A small-molecule ligand and the protein it binds are described below.
Small molecule (SMILES): OC[C@H]1O[C@H](OC[C@H]2O[C@@H]3O[C@H]4[C@H](O)[C@@H](O)[C@@H](O[C@H]5[C@H](O)[C@@H](O)[C@@H](O[C@H]6[C@H](O)[C@@H](O)[C@@H](O[C@H]7[C@H](O)[C@@H](O)[C@@H](O[C@H]8[C@H](O)[C@@H](O)[C@@H](O[C@H]9[C@H](O)[C@@H](O)[C@@H](O[C@H]2[C@H](O)[C@H]3O)O[C@@H]9CO)O[C@@H]8CO)O[C@@H]7CO)O[C@@H]6CO)O[C@@H]5CO)O[C@@H]4CO)[C@H](O)[C@@H](O)[C@@H]1O

Sequence of chain 1.C:
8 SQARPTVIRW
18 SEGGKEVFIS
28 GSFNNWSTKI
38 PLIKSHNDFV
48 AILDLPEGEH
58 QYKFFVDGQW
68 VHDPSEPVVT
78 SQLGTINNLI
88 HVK

Binding-site contacts:
Ligand atom C6 contacts residue TRP33 of chain 1.C at 3.3 Å (hydrophobic).
Ligand atom C2 contacts residue TRP33 of chain 1.C at 3.6 Å (hydrophobic).
Ligand atom C3 contacts residue GLN79 of chain 1.C at 4.0 Å.
Ligand atom C5 contacts residue TRP67 of chain 1.C at 3.8 Å (hydrophobic).
Ligand atom C1 contacts residue TRP33 of chain 1.C at 3.5 Å (hydrophobic).
Ligand atom C2 contacts residue TRP67 of chain 1.C at 3.9 Å (hydrophobic).
Ligand atom O4 contacts residue THR82 of chain 1.C at 4.0 Å.
Ligand atom O3 contacts residue TRP67 of chain 1.C at 3.7 Å.
Ligand atom O2 contacts residue LYS60 of chain 1.C at 3.5 Å.
Ligand atom C5 contacts residue TRP33 of chain 1.C at 3.9 Å (hydrophobic).
Ligand atom C6 contacts residue SER27 of chain 1.C at 3.5 Å.
Ligand atom O3 contacts residue ASN84 of chain 1.C at 2.8 Å (h-bond).
Ligand atom O4 contacts residue LYS36 of chain 1.C at 3.1 Å (salt-bridge).
Ligand atom O6 contacts residue SER27 of chain 1.C at 4.0 Å.
Ligand atom O3 contacts residue SER78 of chain 1.C at 3.2 Å.
Ligand atom O3 contacts residue TRP33 of chain 1.C at 3.8 Å.
Ligand atom O3 contacts residue GLN79 of chain 1.C at 3.5 Å.
Ligand atom O2 contacts residue THR82 of chain 1.C at 2.8 Å (h-bond).
Ligand atom C4 contacts residue TRP67 of chain 1.C at 3.9 Å (hydrophobic).
Ligand atom O3 contacts residue LEU80 of chain 1.C at 3.9 Å.
Ligand atom O2 contacts residue GLN79 of chain 1.C at 3.4 Å.
Ligand atom C2 contacts residue THR82 of chain 1.C at 3.6 Å.
Ligand atom O5 contacts residue TRP67 of chain 1.C at 3.8 Å.
Ligand atom O5 contacts residue TRP33 of chain 1.C at 3.4 Å (h-bond).
Ligand atom O2 contacts residue TRP33 of chain 1.C at 3.6 Å (h-bond).
Ligand atom C4 contacts residue TRP33 of chain 1.C at 3.8 Å (hydrophobic).
Ligand atom C5 contacts residue LEU80 of chain 1.C at 3.9 Å (hydrophobic).
Ligand atom O3 contacts residue LYS60 of chain 1.C at 2.9 Å (salt-bridge).
Ligand atom C6 contacts residue TRP67 of chain 1.C at 3.8 Å (hydrophobic).
Ligand atom O2 contacts residue ASN84 of chain 1.C at 2.6 Å (h-bond).
Ligand atom C3 contacts residue ASN84 of chain 1.C at 3.9 Å.
Ligand atom O6 contacts residue TRP33 of chain 1.C at 2.7 Å (h-bond).
Ligand atom C2 contacts residue ASN84 of chain 1.C at 3.2 Å.
Ligand atom O6 contacts residue THR35 of chain 1.C at 3.8 Å.
Ligand atom C3 contacts residue THR82 of chain 1.C at 3.4 Å.
Ligand atom O3 contacts residue THR82 of chain 1.C at 3.3 Å (h-bond).
Ligand atom O2 contacts residue SER78 of chain 1.C at 3.7 Å.
Ligand atom O4 contacts residue LEU80 of chain 1.C at 3.9 Å.
Ligand atom O4 contacts residue TRP67 of chain 1.C at 3.3 Å.
Ligand atom O6 contacts residue SER34 of chain 1.C at 4.0 Å.